Binding-site contacts:
Ligand atom O6P contacts residue SER435 of chain 1.E at 3.2 Å (h-bond).
Ligand atom O4 contacts residue TYR437 of chain 1.E at 2.9 Å (h-bond).
Ligand atom O3 contacts residue GLY430 of chain 1.E at 3.2 Å.
Ligand atom O4 contacts residue THR438 of chain 1.E at 3.5 Å (h-bond).
Ligand atom O2P contacts residue GLY434 of chain 1.E at 2.9 Å (h-bond).
Ligand atom O6P contacts residue SER353 of chain 1.E at 3.6 Å (h-bond).
Ligand atom O5P contacts residue THR350 of chain 1.E at 2.7 Å (h-bond).
Ligand atom O4P contacts residue SER353 of chain 1.E at 2.7 Å (h-bond).
Ligand atom C1 contacts residue ARG405 of chain 1.E at 3.8 Å.
Ligand atom O4P contacts residue ARG352 of chain 1.E at 3.8 Å.
Ligand atom O6 contacts residue THR348 of chain 1.E at 3.6 Å.
Ligand atom O2 contacts residue GLY430 of chain 1.E at 3.6 Å (h-bond).
Ligand atom O6 contacts residue THR349 of chain 1.E at 3.1 Å (h-bond).
Ligand atom P2 contacts residue SER353 of chain 1.E at 3.6 Å.
Ligand atom O5 contacts residue LEU347 of chain 1.E at 3.7 Å.
Ligand atom O5P contacts residue THR348 of chain 1.E at 3.7 Å.
Ligand atom O3P contacts residue ARG405 of chain 1.E at 3.0 Å (salt-bridge).
Ligand atom O4 contacts residue GLY436 of chain 1.E at 3.8 Å.
Ligand atom C5 contacts residue GLY434 of chain 1.E at 3.4 Å.
Ligand atom C6 contacts residue THR438 of chain 1.E at 3.5 Å.
Ligand atom P2 contacts residue THR349 of chain 1.E at 3.7 Å.
Ligand atom O5P contacts residue SER435 of chain 1.E at 2.7 Å (h-bond).
Ligand atom O1P contacts residue ARG405 of chain 1.E at 2.7 Å (salt-bridge).
Ligand atom O4P contacts residue THR348 of chain 1.E at 2.5 Å (h-bond).
Ligand atom O4 contacts residue GLY434 of chain 1.E at 2.6 Å (h-bond).
Ligand atom O6P contacts residue GLY436 of chain 1.E at 2.9 Å (h-bond).
Ligand atom O3 contacts residue TRP398 of chain 1.E at 3.6 Å.
Ligand atom P2 contacts residue SER435 of chain 1.E at 3.5 Å.
Ligand atom P1 contacts residue ARG405 of chain 1.E at 3.6 Å.
Ligand atom O2 contacts residue LEU347 of chain 1.E at 3.5 Å.
Ligand atom C6 contacts residue SER353 of chain 1.E at 3.7 Å.
Ligand atom O3 contacts residue ARG432 of chain 1.E at 2.7 Å (salt-bridge).
Ligand atom P2 contacts residue THR348 of chain 1.E at 3.5 Å.
Ligand atom O5P contacts residue THR349 of chain 1.E at 3.4 Å (h-bond).
Ligand atom C3 contacts residue ARG432 of chain 1.E at 3.3 Å.
Ligand atom C3 contacts residue GLY434 of chain 1.E at 3.5 Å.
Ligand atom C6 contacts residue LEU347 of chain 1.E at 3.6 Å (hydrophobic).
Ligand atom C4 contacts residue GLY434 of chain 1.E at 3.3 Å.
Ligand atom O3P contacts residue TRP398 of chain 1.E at 2.7 Å (h-bond).
Ligand atom O1 contacts residue GLY434 of chain 1.E at 3.7 Å.

The protein below binds the small molecule below.
Small molecule (SMILES): O=P(O)(O)OC[C@H]1O[C@](O)(COP(=O)(O)O)[C@@H](O)[C@@H]1O

Sequence of chain 1.E:
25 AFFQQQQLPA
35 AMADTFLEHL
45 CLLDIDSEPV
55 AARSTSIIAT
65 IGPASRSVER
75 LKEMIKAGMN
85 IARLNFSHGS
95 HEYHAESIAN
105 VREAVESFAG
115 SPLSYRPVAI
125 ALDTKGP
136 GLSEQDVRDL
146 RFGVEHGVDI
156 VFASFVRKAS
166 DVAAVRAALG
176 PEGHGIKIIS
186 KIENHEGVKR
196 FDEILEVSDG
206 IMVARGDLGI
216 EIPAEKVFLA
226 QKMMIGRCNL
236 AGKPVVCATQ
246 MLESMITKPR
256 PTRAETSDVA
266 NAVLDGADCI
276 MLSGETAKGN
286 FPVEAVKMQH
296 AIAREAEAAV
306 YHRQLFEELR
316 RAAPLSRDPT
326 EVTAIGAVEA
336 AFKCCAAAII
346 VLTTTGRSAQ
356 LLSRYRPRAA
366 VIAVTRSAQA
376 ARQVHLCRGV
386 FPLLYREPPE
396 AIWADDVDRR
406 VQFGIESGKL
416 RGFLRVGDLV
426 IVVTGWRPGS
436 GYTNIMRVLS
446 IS